The small molecule below binds the protein below.
Small molecule (SMILES): CC[C@H](C)[C@H](N)C(=O)N[C@@H](CC(C)C)C(=O)N1CCC[C@H]1C(=O)N[C@@H](CCSC)C(=O)N[C@@H](Cc1ccc(O)cc1)C(=O)N[C@@H](CCCCN)C(=O)N[C@@H](CC(C)C)C(=O)N[C@@H](CO)C(=O)N1CCC[C@H]1C=O

Binding-site contacts:
Ligand atom CD2 contacts residue LEU1129 of chain 7.PA at 4.2 Å (hydrophobic).
Ligand atom CD1 contacts residue THR1121 of chain 7.PA at 3.0 Å.
Ligand atom CD2 contacts residue ALA1120 of chain 7.PA at 3.5 Å (hydrophobic).
Ligand atom CD2 contacts residue PHE1125 of chain 7.PA at 4.2 Å (hydrophobic).
Ligand atom OH contacts residue ASN1072 of chain 7.PA at 3.1 Å (h-bond).
Ligand atom C contacts residue VAL1202 of chain 7.PA at 4.2 Å (hydrophobic).
Ligand atom CE2 contacts residue ASN1072 of chain 7.PA at 4.4 Å.
Ligand atom CD2 contacts residue GLN1063 of chain 7.PA at 3.6 Å.
Ligand atom OH contacts residue HIS1068 of chain 7.PA at 3.8 Å.
Ligand atom O contacts residue GLN1063 of chain 7.PA at 2.9 Å (h-bond).
Ligand atom O contacts residue HIS1126 of chain 7.PA at 3.3 Å (h-bond).
Ligand atom CG contacts residue HIS1126 of chain 7.PA at 4.3 Å.
Ligand atom CE1 contacts residue THR1121 of chain 7.PA at 3.9 Å.
Ligand atom SD contacts residue ASN1072 of chain 7.PA at 3.7 Å.
Ligand atom OH contacts residue GLN1063 of chain 7.PA at 3.7 Å.
Ligand atom CA contacts residue HIS1126 of chain 7.PA at 4.3 Å.
Ligand atom CD1 contacts residue GLN1063 of chain 7.PA at 3.8 Å.
Ligand atom CG2 contacts residue GLN1063 of chain 7.PA at 3.3 Å.
Ligand atom CG contacts residue ASN1072 of chain 7.PA at 4.2 Å.
Ligand atom CB contacts residue THR1121 of chain 7.PA at 3.3 Å.
Ligand atom CE2 contacts residue GLN1063 of chain 7.PA at 3.3 Å.
Ligand atom CZ contacts residue ASN1072 of chain 7.PA at 3.5 Å.
Ligand atom CD1 contacts residue PHE1125 of chain 7.PA at 3.6 Å (hydrophobic).
Ligand atom CB contacts residue GLN1063 of chain 7.PA at 4.5 Å.
Ligand atom C contacts residue HIS1126 of chain 7.PA at 4.0 Å.
Ligand atom O contacts residue VAL1202 of chain 7.PA at 3.2 Å.
Ligand atom CZ contacts residue GLN1063 of chain 7.PA at 4.1 Å.
Ligand atom CD1 contacts residue ALA1120 of chain 7.PA at 4.3 Å (hydrophobic).
Ligand atom C contacts residue GLN1063 of chain 7.PA at 3.9 Å.
Ligand atom CD2 contacts residue THR1121 of chain 7.PA at 4.3 Å.
Ligand atom CD1 contacts residue ASN1122 of chain 7.PA at 4.3 Å.
Ligand atom CG contacts residue GLN1063 of chain 7.PA at 4.3 Å.
Ligand atom CD2 contacts residue THR1121 of chain 7.PA at 4.0 Å.
Ligand atom CD1 contacts residue ASN1072 of chain 7.PA at 4.0 Å.
Ligand atom CD2 contacts residue HIS1126 of chain 7.PA at 3.4 Å.
Ligand atom CA contacts residue GLN1063 of chain 7.PA at 4.3 Å.
Ligand atom O contacts residue THR1121 of chain 7.PA at 4.0 Å.
Ligand atom CE1 contacts residue ASN1072 of chain 7.PA at 3.3 Å.
Ligand atom CG contacts residue ALA1120 of chain 7.PA at 4.4 Å (hydrophobic).
Ligand atom CG contacts residue THR1121 of chain 7.PA at 3.3 Å.

Sequence of chain 7.PA:
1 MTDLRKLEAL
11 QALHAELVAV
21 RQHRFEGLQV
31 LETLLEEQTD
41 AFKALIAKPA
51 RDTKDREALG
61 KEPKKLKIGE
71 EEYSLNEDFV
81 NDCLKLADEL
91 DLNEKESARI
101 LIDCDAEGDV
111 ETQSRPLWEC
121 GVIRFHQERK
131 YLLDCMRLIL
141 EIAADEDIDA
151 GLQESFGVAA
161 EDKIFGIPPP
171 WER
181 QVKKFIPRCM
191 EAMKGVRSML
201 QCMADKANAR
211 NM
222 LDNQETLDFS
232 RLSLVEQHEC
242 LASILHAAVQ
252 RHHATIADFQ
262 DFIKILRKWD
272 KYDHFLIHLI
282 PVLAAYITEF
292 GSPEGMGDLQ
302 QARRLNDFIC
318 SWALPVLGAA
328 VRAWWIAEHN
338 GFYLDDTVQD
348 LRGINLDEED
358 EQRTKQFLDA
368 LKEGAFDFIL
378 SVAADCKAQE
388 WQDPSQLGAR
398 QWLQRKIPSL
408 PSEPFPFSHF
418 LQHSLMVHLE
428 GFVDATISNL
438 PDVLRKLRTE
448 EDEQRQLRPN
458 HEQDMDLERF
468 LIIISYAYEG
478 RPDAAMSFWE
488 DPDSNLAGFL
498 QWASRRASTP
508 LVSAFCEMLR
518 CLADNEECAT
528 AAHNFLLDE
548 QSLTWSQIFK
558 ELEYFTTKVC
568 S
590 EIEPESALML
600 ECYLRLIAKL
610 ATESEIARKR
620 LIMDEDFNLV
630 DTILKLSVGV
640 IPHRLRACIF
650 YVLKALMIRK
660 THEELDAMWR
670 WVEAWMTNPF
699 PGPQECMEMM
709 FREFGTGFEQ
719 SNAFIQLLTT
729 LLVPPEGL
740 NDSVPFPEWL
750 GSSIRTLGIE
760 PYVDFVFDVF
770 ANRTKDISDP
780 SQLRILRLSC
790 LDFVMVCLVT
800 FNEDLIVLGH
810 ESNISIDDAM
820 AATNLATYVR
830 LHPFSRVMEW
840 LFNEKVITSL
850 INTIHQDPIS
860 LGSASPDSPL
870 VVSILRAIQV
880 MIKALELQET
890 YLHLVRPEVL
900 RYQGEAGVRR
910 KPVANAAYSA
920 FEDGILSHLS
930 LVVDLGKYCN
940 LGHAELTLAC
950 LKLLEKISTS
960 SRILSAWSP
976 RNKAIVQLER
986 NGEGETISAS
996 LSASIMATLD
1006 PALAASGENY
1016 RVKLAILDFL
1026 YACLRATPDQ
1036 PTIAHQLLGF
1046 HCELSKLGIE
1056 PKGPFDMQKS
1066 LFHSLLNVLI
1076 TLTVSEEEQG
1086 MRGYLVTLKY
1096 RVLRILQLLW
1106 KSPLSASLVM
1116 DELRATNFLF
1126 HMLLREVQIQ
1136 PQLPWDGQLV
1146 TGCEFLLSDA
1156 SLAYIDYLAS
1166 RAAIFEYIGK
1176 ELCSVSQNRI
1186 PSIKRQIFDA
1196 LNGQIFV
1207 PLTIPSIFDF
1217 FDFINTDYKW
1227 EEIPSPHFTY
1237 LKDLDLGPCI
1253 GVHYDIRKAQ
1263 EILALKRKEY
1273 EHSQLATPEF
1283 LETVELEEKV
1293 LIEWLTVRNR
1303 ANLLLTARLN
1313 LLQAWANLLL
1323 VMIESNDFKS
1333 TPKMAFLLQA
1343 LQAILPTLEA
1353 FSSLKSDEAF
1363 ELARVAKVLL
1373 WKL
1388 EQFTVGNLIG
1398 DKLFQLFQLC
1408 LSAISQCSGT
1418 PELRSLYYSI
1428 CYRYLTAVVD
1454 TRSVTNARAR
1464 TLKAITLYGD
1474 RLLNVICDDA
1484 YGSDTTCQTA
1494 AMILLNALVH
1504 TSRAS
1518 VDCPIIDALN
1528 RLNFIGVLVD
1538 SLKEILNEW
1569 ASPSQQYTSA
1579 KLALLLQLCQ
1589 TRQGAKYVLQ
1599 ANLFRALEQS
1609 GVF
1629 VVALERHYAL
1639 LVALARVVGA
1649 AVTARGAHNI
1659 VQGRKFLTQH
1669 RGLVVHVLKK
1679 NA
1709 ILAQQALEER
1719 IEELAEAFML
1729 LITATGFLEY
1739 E